Binding-site contacts:
Ligand atom C7 contacts residue LYS454 of chain 1.C at 3.9 Å.
Ligand atom C1 contacts residue SER467 of chain 1.C at 4.1 Å.
Ligand atom C5 contacts residue ARG450 of chain 1.C at 4.0 Å.
Ligand atom C7 contacts residue ASN489 of chain 1.C at 3.3 Å.
Ligand atom O6 contacts residue LEU468 of chain 1.C at 3.5 Å.
Ligand atom N2 contacts residue ASN489 of chain 1.C at 2.7 Å (h-bond).
Ligand atom C8 contacts residue ASP514 of chain 1.C at 3.6 Å.
Ligand atom O5 contacts residue ASP465 of chain 1.C at 4.2 Å.
Ligand atom O3 contacts residue LYS454 of chain 1.C at 4.1 Å.
Ligand atom C8 contacts residue CYS457 of chain 1.C at 3.9 Å (hydrophobic).
Ligand atom C1 contacts residue SER491 of chain 1.C at 4.2 Å.
Ligand atom O7 contacts residue ASP465 of chain 1.C at 4.3 Å.
Ligand atom O7 contacts residue LYS454 of chain 1.C at 3.0 Å (salt-bridge).
Ligand atom C1 contacts residue ASP465 of chain 1.C at 4.1 Å.
Ligand atom C6 contacts residue SER467 of chain 1.C at 3.8 Å.
Ligand atom C2 contacts residue ASP514 of chain 1.C at 3.8 Å.
Ligand atom C8 contacts residue TYR512 of chain 1.C at 3.7 Å (hydrophobic).
Ligand atom O5 contacts residue ASN489 of chain 1.C at 2.4 Å (h-bond).
Ligand atom C5 contacts residue SER467 of chain 1.C at 4.2 Å.
Ligand atom C2 contacts residue ASN489 of chain 1.C at 2.4 Å.
Ligand atom C3 contacts residue ASN489 of chain 1.C at 3.7 Å.
Ligand atom N2 contacts residue ASP514 of chain 1.C at 2.9 Å (salt-bridge).
Ligand atom C6 contacts residue LEU468 of chain 1.C at 3.7 Å (hydrophobic).
Ligand atom C8 contacts residue ASN489 of chain 1.C at 4.3 Å.
Ligand atom C1 contacts residue ASN489 of chain 1.C at 1.4 Å.
Ligand atom C1 contacts residue ASP514 of chain 1.C at 3.6 Å.
Ligand atom C2 contacts residue ASP465 of chain 1.C at 4.3 Å.
Ligand atom C5 contacts residue ASN489 of chain 1.C at 3.7 Å.
Ligand atom C8 contacts residue ARG547 of chain 1.D at 3.5 Å.
Ligand atom C8 contacts residue LYS454 of chain 1.C at 3.8 Å.
Ligand atom O6 contacts residue SER404 of chain 1.C at 4.0 Å.
Ligand atom C4 contacts residue ASN489 of chain 1.C at 4.2 Å.
Ligand atom O7 contacts residue ASN489 of chain 1.C at 3.6 Å (h-bond).
Ligand atom C5 contacts residue SER491 of chain 1.C at 4.2 Å.
Ligand atom C3 contacts residue ASP514 of chain 1.C at 4.0 Å.
Ligand atom O6 contacts residue SER467 of chain 1.C at 3.5 Å (h-bond).
Ligand atom C7 contacts residue ASP514 of chain 1.C at 3.7 Å.
Ligand atom O5 contacts residue SER467 of chain 1.C at 3.3 Å.
Ligand atom O7 contacts residue ILE453 of chain 1.C at 3.7 Å.
Ligand atom O5 contacts residue SER491 of chain 1.C at 4.0 Å.

The small molecule below binds the protein below.
Small molecule (SMILES): CC(=O)N[C@H]1[C@H](O[C@H]2[C@H](O)[C@@H](NC(C)=O)CO[C@@H]2CO)O[C@H](CO)[C@@H](O)[C@@H]1O

Sequence of chain 1.C:
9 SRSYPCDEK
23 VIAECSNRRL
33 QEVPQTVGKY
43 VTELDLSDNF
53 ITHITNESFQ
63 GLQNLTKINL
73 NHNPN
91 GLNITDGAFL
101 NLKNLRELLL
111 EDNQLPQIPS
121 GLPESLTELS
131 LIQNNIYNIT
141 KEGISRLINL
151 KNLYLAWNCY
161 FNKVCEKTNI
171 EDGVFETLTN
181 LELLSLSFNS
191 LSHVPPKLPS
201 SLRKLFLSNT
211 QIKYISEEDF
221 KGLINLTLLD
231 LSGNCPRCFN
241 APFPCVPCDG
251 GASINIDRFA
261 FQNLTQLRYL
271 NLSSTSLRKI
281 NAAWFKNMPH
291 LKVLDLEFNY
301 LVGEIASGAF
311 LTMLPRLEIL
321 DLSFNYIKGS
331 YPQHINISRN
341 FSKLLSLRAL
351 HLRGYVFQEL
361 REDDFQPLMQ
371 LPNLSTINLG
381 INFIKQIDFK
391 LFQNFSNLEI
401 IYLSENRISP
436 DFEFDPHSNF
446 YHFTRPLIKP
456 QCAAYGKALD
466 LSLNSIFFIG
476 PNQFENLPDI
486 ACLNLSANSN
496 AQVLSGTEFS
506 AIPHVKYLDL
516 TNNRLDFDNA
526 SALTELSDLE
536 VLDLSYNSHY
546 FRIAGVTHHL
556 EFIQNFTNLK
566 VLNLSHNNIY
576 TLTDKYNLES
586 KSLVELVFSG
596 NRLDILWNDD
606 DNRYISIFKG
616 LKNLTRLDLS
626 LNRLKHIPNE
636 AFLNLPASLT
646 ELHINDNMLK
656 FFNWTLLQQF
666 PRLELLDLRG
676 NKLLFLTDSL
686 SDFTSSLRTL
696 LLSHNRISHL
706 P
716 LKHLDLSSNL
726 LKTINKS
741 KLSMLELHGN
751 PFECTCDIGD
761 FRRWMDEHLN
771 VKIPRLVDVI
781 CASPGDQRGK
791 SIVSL

Sequence of chain 1.D:
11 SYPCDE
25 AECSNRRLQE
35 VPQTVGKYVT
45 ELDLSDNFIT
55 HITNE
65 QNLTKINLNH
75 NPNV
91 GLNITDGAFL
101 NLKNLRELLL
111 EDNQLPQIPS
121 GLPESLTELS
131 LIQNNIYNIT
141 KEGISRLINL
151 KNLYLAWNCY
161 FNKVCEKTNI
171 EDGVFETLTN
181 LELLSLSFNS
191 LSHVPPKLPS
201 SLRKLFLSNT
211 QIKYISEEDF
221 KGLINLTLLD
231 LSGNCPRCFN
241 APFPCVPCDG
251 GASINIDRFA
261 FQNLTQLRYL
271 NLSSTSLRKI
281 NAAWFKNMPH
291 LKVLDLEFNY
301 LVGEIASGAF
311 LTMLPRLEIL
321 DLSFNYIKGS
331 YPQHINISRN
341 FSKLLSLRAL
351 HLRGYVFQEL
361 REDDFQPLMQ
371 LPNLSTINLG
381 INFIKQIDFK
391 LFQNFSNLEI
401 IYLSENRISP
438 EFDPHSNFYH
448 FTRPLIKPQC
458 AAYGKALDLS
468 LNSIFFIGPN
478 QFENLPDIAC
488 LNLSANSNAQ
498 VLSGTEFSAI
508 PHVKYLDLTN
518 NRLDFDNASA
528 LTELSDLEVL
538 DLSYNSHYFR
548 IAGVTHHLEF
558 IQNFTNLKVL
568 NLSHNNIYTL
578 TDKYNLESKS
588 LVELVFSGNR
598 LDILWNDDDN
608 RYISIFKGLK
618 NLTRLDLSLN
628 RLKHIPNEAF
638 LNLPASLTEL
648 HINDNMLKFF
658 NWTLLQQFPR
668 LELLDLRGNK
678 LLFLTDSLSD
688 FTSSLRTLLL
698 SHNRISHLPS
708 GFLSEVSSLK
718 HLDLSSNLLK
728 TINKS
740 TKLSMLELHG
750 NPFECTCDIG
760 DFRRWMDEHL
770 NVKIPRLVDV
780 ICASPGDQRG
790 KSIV